Binding-site contacts:
Ligand atom C1 contacts residue ARG162 of chain 1.D at 3.6 Å.
Ligand atom C6 contacts residue VAL144 of chain 1.D at 4.2 Å (hydrophobic).
Ligand atom O7 contacts residue ILE164 of chain 1.D at 4.5 Å.
Ligand atom O7 contacts residue ASN167 of chain 1.D at 3.6 Å (h-bond).
Ligand atom N2 contacts residue ASN167 of chain 1.D at 2.9 Å (h-bond).
Ligand atom N2 contacts residue THR168 of chain 1.D at 3.4 Å.
Ligand atom C2 contacts residue ASN167 of chain 1.D at 2.5 Å.
Ligand atom C2 contacts residue THR168 of chain 1.D at 4.4 Å.
Ligand atom C8 contacts residue ASN167 of chain 1.D at 4.1 Å.
Ligand atom C8 contacts residue THR168 of chain 1.D at 3.6 Å.
Ligand atom C5 contacts residue ARG162 of chain 1.D at 3.9 Å.
Ligand atom O5 contacts residue ASN167 of chain 1.D at 2.4 Å (h-bond).
Ligand atom C1 contacts residue THR168 of chain 1.D at 4.2 Å.
Ligand atom C4 contacts residue ASN167 of chain 1.D at 4.2 Å.
Ligand atom C5 contacts residue ASN167 of chain 1.D at 3.7 Å.
Ligand atom O7 contacts residue VAL144 of chain 1.D at 4.1 Å.
Ligand atom C1 contacts residue ASN167 of chain 1.D at 1.4 Å.
Ligand atom O5 contacts residue ARG162 of chain 1.D at 3.1 Å (salt-bridge).
Ligand atom C6 contacts residue ARG162 of chain 1.D at 4.1 Å.
Ligand atom C7 contacts residue THR168 of chain 1.D at 4.0 Å.
Ligand atom C3 contacts residue ASN167 of chain 1.D at 3.8 Å.
Ligand atom C7 contacts residue ASN167 of chain 1.D at 3.4 Å.

This small molecule binds to this protein.
Small molecule (SMILES): CC(=O)N[C@H]1[C@H](O[C@H]2[C@H](O)[C@@H](NC(C)=O)CO[C@@H]2CO)O[C@H](CO)[C@@H](O)[C@@H]1O

Sequence of chain 1.D:
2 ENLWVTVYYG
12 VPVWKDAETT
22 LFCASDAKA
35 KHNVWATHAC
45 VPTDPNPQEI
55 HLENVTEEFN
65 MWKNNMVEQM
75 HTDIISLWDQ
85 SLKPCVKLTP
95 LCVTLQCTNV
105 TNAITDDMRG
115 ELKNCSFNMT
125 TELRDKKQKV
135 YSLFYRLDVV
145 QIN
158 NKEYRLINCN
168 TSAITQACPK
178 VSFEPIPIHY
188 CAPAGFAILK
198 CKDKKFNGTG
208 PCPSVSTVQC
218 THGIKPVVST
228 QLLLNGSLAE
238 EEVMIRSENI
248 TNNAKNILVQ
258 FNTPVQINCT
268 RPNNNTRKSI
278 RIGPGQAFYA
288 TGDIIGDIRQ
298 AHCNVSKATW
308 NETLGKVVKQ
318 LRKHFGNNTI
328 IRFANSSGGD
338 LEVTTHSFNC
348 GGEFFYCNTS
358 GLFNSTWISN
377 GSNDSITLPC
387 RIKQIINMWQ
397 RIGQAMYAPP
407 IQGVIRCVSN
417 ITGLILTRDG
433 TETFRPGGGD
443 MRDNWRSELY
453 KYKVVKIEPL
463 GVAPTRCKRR